Binding-site contacts:
Ligand atom C8 contacts residue SER323 of chain 1.A at 3.9 Å.
Ligand atom O7 contacts residue SER323 of chain 1.A at 3.3 Å (h-bond).
Ligand atom N2 contacts residue SER323 of chain 1.A at 4.4 Å.
Ligand atom O5 contacts residue ILE293 of chain 1.A at 3.8 Å.
Ligand atom C6 contacts residue ILE293 of chain 1.A at 4.3 Å (hydrophobic).
Ligand atom C7 contacts residue ASN295 of chain 1.A at 3.8 Å.
Ligand atom C7 contacts residue SER323 of chain 1.A at 3.6 Å.
Ligand atom C8 contacts residue MET322 of chain 1.A at 4.2 Å (hydrophobic).
Ligand atom O6 contacts residue ARG570 of chain 1.A at 3.8 Å.
Ligand atom N2 contacts residue ASN295 of chain 1.A at 3.1 Å (h-bond).
Ligand atom C1 contacts residue ILE293 of chain 1.A at 4.1 Å (hydrophobic).
Ligand atom C3 contacts residue ASN295 of chain 1.A at 3.9 Å.
Ligand atom C2 contacts residue ASN295 of chain 1.A at 2.5 Å.
Ligand atom O5 contacts residue ASN295 of chain 1.A at 2.4 Å (h-bond).
Ligand atom O7 contacts residue ASN295 of chain 1.A at 4.2 Å.
Ligand atom C5 contacts residue ASN295 of chain 1.A at 3.7 Å.
Ligand atom O7 contacts residue THR324 of chain 1.A at 3.8 Å.
Ligand atom C4 contacts residue ASN295 of chain 1.A at 4.2 Å.
Ligand atom C1 contacts residue ASN295 of chain 1.A at 1.4 Å.
Ligand atom C8 contacts residue ASN295 of chain 1.A at 4.1 Å.
Ligand atom C5 contacts residue ILE293 of chain 1.A at 4.2 Å (hydrophobic).

Sequence of chain 1.A:
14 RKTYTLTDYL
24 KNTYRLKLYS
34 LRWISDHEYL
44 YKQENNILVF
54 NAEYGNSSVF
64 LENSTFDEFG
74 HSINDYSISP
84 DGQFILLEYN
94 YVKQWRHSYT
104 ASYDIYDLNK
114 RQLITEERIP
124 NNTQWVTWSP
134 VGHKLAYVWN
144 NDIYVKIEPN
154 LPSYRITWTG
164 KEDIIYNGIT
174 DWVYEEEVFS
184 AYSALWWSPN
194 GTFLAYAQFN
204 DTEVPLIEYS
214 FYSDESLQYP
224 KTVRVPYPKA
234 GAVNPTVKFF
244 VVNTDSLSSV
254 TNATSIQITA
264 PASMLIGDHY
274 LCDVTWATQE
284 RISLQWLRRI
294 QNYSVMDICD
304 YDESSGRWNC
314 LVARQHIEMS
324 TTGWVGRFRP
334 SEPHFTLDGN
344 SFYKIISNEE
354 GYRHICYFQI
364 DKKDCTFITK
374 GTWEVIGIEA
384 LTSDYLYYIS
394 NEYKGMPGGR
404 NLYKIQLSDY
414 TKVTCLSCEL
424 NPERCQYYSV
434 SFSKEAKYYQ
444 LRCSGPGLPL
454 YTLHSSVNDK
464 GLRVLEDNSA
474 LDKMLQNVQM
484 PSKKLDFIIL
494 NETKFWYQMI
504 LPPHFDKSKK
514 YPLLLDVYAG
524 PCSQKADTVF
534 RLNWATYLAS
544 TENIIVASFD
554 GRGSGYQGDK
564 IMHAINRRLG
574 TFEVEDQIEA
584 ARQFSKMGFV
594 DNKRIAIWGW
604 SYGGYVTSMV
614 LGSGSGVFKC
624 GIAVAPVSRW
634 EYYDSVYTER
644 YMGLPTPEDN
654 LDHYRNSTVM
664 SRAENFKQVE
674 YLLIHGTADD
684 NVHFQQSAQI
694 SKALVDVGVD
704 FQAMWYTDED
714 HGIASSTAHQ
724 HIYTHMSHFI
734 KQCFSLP

The small molecule below binds the protein below.
Small molecule (SMILES): CC(=O)N[C@@H]1[C@@H](O)[C@H](O)[C@@H](CO)O[C@H]1O